Sequence of chain 1.I:
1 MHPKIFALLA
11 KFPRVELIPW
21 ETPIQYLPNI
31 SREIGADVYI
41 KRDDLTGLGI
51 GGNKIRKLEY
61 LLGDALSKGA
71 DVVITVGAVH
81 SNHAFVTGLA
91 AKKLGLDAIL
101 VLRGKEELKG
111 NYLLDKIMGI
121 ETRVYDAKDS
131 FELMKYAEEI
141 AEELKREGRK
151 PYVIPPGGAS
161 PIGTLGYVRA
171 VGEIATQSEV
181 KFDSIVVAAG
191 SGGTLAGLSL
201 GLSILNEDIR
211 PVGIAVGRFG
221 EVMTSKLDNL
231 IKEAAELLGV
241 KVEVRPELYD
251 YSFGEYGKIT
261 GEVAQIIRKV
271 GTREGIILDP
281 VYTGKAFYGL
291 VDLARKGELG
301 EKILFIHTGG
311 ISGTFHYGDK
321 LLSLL

The small molecule below binds the protein below.
Small molecule (SMILES): Cc1ncc(COP(=O)(O)O)c(CNC2(C(=O)O)CC2)c1O

Binding-site contacts:
Ligand atom C7 contacts residue TYR282 of chain 1.I at 3.0 Å (hydrophobic).
Ligand atom C9 contacts residue LYS54 of chain 1.I at 2.9 Å.
Ligand atom C2A contacts residue TYR282 of chain 1.I at 3.4 Å (hydrophobic).
Ligand atom O3P contacts residue ALA189 of chain 1.I at 3.4 Å.
Ligand atom N contacts residue TYR282 of chain 1.I at 3.4 Å (h-bond).
Ligand atom O1P contacts residue GLY190 of chain 1.I at 3.4 Å.
Ligand atom C9 contacts residue HIS83 of chain 1.I at 3.3 Å.
Ligand atom C2A contacts residue THR308 of chain 1.I at 3.0 Å.
Ligand atom O7 contacts residue SER81 of chain 1.I at 2.7 Å (h-bond).
Ligand atom C5A contacts residue ASN53 of chain 1.I at 3.6 Å.
Ligand atom O1P contacts residue GLY193 of chain 1.I at 3.5 Å (h-bond).
Ligand atom O2P contacts residue LYS54 of chain 1.I at 3.2 Å (salt-bridge).
Ligand atom O1P contacts residue GLY192 of chain 1.I at 2.7 Å (h-bond).
Ligand atom C9 contacts residue GLY157 of chain 1.I at 3.4 Å.
Ligand atom C4A contacts residue LYS54 of chain 1.I at 3.1 Å.
Ligand atom C3 contacts residue TYR282 of chain 1.I at 3.4 Å (hydrophobic).
Ligand atom O4P contacts residue LYS54 of chain 1.I at 2.8 Å (salt-bridge).
Ligand atom P contacts residue SER191 of chain 1.I at 3.6 Å.
Ligand atom O1P contacts residue SER191 of chain 1.I at 2.3 Å (h-bond).
Ligand atom O3 contacts residue TYR282 of chain 1.I at 3.2 Å.
Ligand atom O7 contacts residue HIS83 of chain 1.I at 3.2 Å (h-bond).
Ligand atom O8 contacts residue SER81 of chain 1.I at 2.8 Å (h-bond).
Ligand atom C6 contacts residue THR308 of chain 1.I at 3.1 Å.
Ligand atom N1 contacts residue TYR282 of chain 1.I at 3.6 Å.
Ligand atom C8 contacts residue TYR282 of chain 1.I at 3.4 Å (hydrophobic).
Ligand atom C2A contacts residue GLY310 of chain 1.I at 3.4 Å.
Ligand atom O7 contacts residue TYR282 of chain 1.I at 3.0 Å (h-bond).
Ligand atom N contacts residue LYS54 of chain 1.I at 3.1 Å.
Ligand atom O2P contacts residue THR194 of chain 1.I at 2.9 Å (h-bond).
Ligand atom O2P contacts residue LYS57 of chain 1.I at 3.3 Å.
Ligand atom O2P contacts residue GLY193 of chain 1.I at 3.5 Å (h-bond).
Ligand atom C2 contacts residue TYR282 of chain 1.I at 3.4 Å (hydrophobic).
Ligand atom O7 contacts residue ASN82 of chain 1.I at 2.9 Å (h-bond).
Ligand atom C8 contacts residue LYS54 of chain 1.I at 3.5 Å.
Ligand atom O3P contacts residue GLY190 of chain 1.I at 3.3 Å (h-bond).
Ligand atom C7 contacts residue SER81 of chain 1.I at 3.1 Å.
Ligand atom O8 contacts residue TYR282 of chain 1.I at 3.4 Å (h-bond).
Ligand atom N1 contacts residue THR308 of chain 1.I at 2.2 Å (h-bond).
Ligand atom O3P contacts residue ALA188 of chain 1.I at 3.2 Å (h-bond).
Ligand atom C2 contacts residue THR308 of chain 1.I at 3.1 Å.